A protein and the small-molecule ligand that binds it are described below.
Small molecule (SMILES): CC(=O)N[C@H]1[C@H](O[C@H]2[C@H](O)[C@@H](NC(C)=O)CO[C@@H]2CO)O[C@H](CO)[C@@H](O)[C@@H]1O

Sequence of chain 1.C:
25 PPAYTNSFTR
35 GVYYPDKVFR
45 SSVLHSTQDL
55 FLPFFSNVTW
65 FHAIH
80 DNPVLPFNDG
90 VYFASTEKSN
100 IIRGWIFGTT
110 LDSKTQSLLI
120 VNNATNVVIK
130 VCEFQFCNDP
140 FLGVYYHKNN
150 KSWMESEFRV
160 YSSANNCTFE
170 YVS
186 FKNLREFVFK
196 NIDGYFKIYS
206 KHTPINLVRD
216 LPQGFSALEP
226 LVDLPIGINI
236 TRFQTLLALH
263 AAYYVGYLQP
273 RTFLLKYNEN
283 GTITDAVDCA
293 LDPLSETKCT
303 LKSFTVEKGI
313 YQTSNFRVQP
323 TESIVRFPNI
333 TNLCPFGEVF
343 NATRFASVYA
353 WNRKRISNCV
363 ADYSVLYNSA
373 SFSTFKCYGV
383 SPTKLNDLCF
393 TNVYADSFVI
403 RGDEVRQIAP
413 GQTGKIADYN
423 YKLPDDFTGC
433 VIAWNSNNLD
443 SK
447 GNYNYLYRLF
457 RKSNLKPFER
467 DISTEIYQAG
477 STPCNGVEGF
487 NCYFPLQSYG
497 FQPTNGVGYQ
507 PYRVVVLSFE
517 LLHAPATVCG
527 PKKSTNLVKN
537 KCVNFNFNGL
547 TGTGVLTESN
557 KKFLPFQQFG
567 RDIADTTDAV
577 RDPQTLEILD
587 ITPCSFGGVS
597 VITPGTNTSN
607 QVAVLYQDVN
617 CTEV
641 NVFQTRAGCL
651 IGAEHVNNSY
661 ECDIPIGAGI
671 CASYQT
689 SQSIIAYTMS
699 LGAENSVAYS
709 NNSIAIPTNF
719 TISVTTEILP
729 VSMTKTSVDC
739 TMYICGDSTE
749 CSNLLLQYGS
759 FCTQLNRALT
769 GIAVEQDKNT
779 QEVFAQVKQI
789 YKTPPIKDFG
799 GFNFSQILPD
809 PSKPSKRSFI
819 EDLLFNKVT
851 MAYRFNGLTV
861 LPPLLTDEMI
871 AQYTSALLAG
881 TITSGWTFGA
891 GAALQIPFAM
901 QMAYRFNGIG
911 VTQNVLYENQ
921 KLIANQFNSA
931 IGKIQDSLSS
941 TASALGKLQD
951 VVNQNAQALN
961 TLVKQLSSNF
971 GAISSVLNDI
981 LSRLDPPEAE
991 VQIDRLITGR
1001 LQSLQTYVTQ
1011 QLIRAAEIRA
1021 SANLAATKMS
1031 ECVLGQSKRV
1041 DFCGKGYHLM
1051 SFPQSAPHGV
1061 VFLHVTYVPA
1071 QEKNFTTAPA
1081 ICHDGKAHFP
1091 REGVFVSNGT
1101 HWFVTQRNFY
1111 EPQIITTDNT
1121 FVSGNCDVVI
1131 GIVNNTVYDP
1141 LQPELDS

Binding-site contacts:
Ligand atom C3 contacts residue ASN1134 of chain 1.C at 3.8 Å.
Ligand atom N2 contacts residue ASN1134 of chain 1.C at 2.9 Å (h-bond).
Ligand atom C6 contacts residue ASN1134 of chain 1.C at 4.3 Å.
Ligand atom C5 contacts residue ASN1134 of chain 1.C at 3.6 Å.
Ligand atom C8 contacts residue ILE1132 of chain 1.C at 4.0 Å (hydrophobic).
Ligand atom O5 contacts residue ASN1134 of chain 1.C at 2.3 Å (h-bond).
Ligand atom C1 contacts residue ASN1134 of chain 1.C at 1.4 Å.
Ligand atom C4 contacts residue ASN1134 of chain 1.C at 4.2 Å.
Ligand atom C7 contacts residue ASN1134 of chain 1.C at 3.7 Å.
Ligand atom C2 contacts residue ASN1134 of chain 1.C at 2.5 Å.
Ligand atom O6 contacts residue ASN1134 of chain 1.C at 3.8 Å.
Ligand atom O7 contacts residue ASN1134 of chain 1.C at 4.0 Å.